This protein binds this small molecule.
Small molecule (SMILES): O=C1C=CC(=O)N1CCN1C(=O)C=CC1=O

Sequence of chain 1.D:
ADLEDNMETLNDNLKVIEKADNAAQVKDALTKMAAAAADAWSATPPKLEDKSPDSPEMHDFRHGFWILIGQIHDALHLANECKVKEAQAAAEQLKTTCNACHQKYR

Binding-site contacts:
Ligand atom OAB contacts residue CYS82 of chain 1.D at 3.2 Å (h-bond).
Ligand atom CAH contacts residue CYS82 of chain 1.B at 2.5 Å (hydrophobic).
Ligand atom NAP contacts residue CYS82 of chain 1.B at 3.4 Å (h-bond).
Ligand atom CAE contacts residue GLU81 of chain 1.D at 2.9 Å.
Ligand atom CAE contacts residue CYS82 of chain 1.D at 2.8 Å (hydrophobic).
Ligand atom CAM contacts residue CYS82 of chain 1.B at 2.7 Å (hydrophobic).
Ligand atom NAO contacts residue CYS82 of chain 1.D at 3.6 Å (h-bond).
Ligand atom OAB contacts residue ASN80 of chain 1.D at 4.5 Å.
Ligand atom OAD contacts residue CYS82 of chain 1.B at 4.4 Å.
Ligand atom CAF contacts residue CYS82 of chain 1.D at 1.8 Å (hydrophobic).
Ligand atom CAH contacts residue GLU81 of chain 1.B at 3.8 Å.
Ligand atom CAK contacts residue CYS82 of chain 1.D at 3.7 Å (hydrophobic).
Ligand atom OAC contacts residue ASN80 of chain 1.B at 3.6 Å.
Ligand atom CAG contacts residue GLU81 of chain 1.B at 3.5 Å.
Ligand atom CAM contacts residue ASN80 of chain 1.B at 3.8 Å.
Ligand atom CAF contacts residue GLU81 of chain 1.D at 3.1 Å.
Ligand atom CAG contacts residue ASN80 of chain 1.B at 3.6 Å.
Ligand atom OAC contacts residue CYS82 of chain 1.B at 3.2 Å (h-bond).
Ligand atom CAF contacts residue ASN80 of chain 1.D at 4.1 Å.
Ligand atom CAK contacts residue GLU81 of chain 1.D at 4.3 Å.
Ligand atom CAN contacts residue CYS82 of chain 1.B at 3.4 Å (hydrophobic).
Ligand atom CAL contacts residue CYS82 of chain 1.D at 2.7 Å (hydrophobic).
Ligand atom CAG contacts residue CYS82 of chain 1.B at 1.8 Å (hydrophobic).

Sequence of chain 1.B:
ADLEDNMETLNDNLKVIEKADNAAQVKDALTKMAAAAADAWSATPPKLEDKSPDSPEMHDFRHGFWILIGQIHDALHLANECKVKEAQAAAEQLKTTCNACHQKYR